The protein below binds the small molecule below.
Small molecule (SMILES): c1ccc(Cn2cc(-c3c[nH]c4ncccc34)nn2)cc1

Sequence of chain 1.A:
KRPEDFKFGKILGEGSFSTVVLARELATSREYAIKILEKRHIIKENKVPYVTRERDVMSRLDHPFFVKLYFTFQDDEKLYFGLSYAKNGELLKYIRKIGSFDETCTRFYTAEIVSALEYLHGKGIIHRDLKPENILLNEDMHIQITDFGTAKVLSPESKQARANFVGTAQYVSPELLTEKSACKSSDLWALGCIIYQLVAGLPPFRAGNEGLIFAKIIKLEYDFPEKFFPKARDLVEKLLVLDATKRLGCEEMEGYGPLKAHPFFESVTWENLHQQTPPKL

Binding-site contacts:
Ligand atom C17 contacts residue VAL48 of chain 1.A at 3.7 Å (hydrophobic).
Ligand atom N7 contacts residue LEU164 of chain 1.A at 3.9 Å.
Ligand atom C4 contacts residue LEU164 of chain 1.A at 3.9 Å (hydrophobic).
Ligand atom C9 contacts residue THR174 of chain 1.A at 4.1 Å.
Ligand atom C6 contacts residue ALA61 of chain 1.A at 3.5 Å (hydrophobic).
Ligand atom N12 contacts residue THR174 of chain 1.A at 3.5 Å (h-bond).
Ligand atom C8 contacts residue ALA61 of chain 1.A at 4.1 Å (hydrophobic).
Ligand atom C1 contacts residue LEU40 of chain 1.A at 3.9 Å (hydrophobic).
Ligand atom C9 contacts residue LEU164 of chain 1.A at 3.7 Å (hydrophobic).
Ligand atom C8 contacts residue SER112 of chain 1.A at 3.8 Å.
Ligand atom C8 contacts residue THR174 of chain 1.A at 3.9 Å.
Ligand atom C8 contacts residue LEU111 of chain 1.A at 4.1 Å (hydrophobic).
Ligand atom N3 contacts residue ALA61 of chain 1.A at 3.8 Å.
Ligand atom C20 contacts residue LYS63 of chain 1.A at 3.6 Å.
Ligand atom C6 contacts residue LEU164 of chain 1.A at 3.6 Å (hydrophobic).
Ligand atom C18 contacts residue GLY43 of chain 1.A at 3.8 Å.
Ligand atom N3 contacts residue TYR113 of chain 1.A at 3.6 Å.
Ligand atom C2 contacts residue ALA114 of chain 1.A at 3.3 Å (hydrophobic).
Ligand atom C5 contacts residue LEU164 of chain 1.A at 3.4 Å (hydrophobic).
Ligand atom C18 contacts residue VAL48 of chain 1.A at 3.8 Å (hydrophobic).
Ligand atom C16 contacts residue VAL48 of chain 1.A at 4.1 Å (hydrophobic).
Ligand atom N7 contacts residue ALA61 of chain 1.A at 3.4 Å.
Ligand atom C10 contacts residue THR174 of chain 1.A at 3.6 Å.
Ligand atom C6 contacts residue ALA114 of chain 1.A at 3.9 Å (hydrophobic).
Ligand atom C18 contacts residue GLY41 of chain 1.A at 3.8 Å.
Ligand atom N7 contacts residue SER112 of chain 1.A at 2.8 Å (h-bond).
Ligand atom C18 contacts residue SER46 of chain 1.A at 4.0 Å.
Ligand atom N3 contacts residue SER112 of chain 1.A at 3.9 Å.
Ligand atom C1 contacts residue ALA114 of chain 1.A at 4.1 Å (hydrophobic).
Ligand atom N3 contacts residue LEU164 of chain 1.A at 4.1 Å.
Ligand atom N11 contacts residue THR174 of chain 1.A at 2.9 Å (h-bond).
Ligand atom N3 contacts residue ALA114 of chain 1.A at 3.0 Å (h-bond).
Ligand atom C6 contacts residue SER112 of chain 1.A at 3.6 Å.
Ligand atom C19 contacts residue GLY43 of chain 1.A at 3.9 Å.
Ligand atom C18 contacts residue GLU42 of chain 1.A at 4.0 Å.
Ligand atom C19 contacts residue SER46 of chain 1.A at 3.0 Å.
Ligand atom C8 contacts residue LEU164 of chain 1.A at 3.9 Å (hydrophobic).
Ligand atom C20 contacts residue SER46 of chain 1.A at 3.2 Å.
Ligand atom C2 contacts residue TYR113 of chain 1.A at 3.6 Å (hydrophobic).
Ligand atom C2 contacts residue LEU40 of chain 1.A at 3.8 Å (hydrophobic).